The small molecule below binds the protein below.
Small molecule (SMILES): CC(=O)N[C@@H]1[C@@H](O)[C@H](O)[C@@H](CO)O[C@H]1O

Sequence of chain 1.C:
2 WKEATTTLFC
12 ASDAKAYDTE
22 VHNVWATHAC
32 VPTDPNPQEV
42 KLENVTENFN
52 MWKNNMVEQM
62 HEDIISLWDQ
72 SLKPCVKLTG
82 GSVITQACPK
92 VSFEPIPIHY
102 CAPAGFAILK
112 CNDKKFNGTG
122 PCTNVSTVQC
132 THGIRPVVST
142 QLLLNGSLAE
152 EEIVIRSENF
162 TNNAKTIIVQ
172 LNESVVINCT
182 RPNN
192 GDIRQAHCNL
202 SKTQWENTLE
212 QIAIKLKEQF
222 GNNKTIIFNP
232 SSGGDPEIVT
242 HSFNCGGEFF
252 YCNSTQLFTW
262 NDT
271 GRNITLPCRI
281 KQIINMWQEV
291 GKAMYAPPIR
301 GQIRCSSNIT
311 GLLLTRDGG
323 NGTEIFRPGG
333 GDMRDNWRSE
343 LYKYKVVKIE

Binding-site contacts:
Ligand atom C3 contacts residue ASN173 of chain 1.C at 3.8 Å.
Ligand atom N2 contacts residue ASN173 of chain 1.C at 2.9 Å (h-bond).
Ligand atom C5 contacts residue ASN173 of chain 1.C at 3.7 Å.
Ligand atom C7 contacts residue GLU174 of chain 1.C at 3.8 Å.
Ligand atom N2 contacts residue GLU174 of chain 1.C at 3.1 Å (salt-bridge).
Ligand atom C3 contacts residue GLU174 of chain 1.C at 3.8 Å.
Ligand atom C7 contacts residue ASN173 of chain 1.C at 2.9 Å.
Ligand atom O7 contacts residue GLU152 of chain 1.C at 4.4 Å.
Ligand atom C5 contacts residue GLN212 of chain 1.C at 4.5 Å.
Ligand atom C2 contacts residue ASN173 of chain 1.C at 2.4 Å.
Ligand atom O5 contacts residue GLU152 of chain 1.C at 4.1 Å.
Ligand atom C8 contacts residue GLU151 of chain 1.C at 4.3 Å.
Ligand atom N2 contacts residue GLU152 of chain 1.C at 4.4 Å.
Ligand atom C4 contacts residue ASN173 of chain 1.C at 4.2 Å.
Ligand atom C6 contacts residue GLN212 of chain 1.C at 3.5 Å.
Ligand atom O6 contacts residue GLN212 of chain 1.C at 4.4 Å.
Ligand atom C1 contacts residue GLU174 of chain 1.C at 3.9 Å.
Ligand atom O7 contacts residue ASN173 of chain 1.C at 3.1 Å (h-bond).
Ligand atom O5 contacts residue GLU153 of chain 1.C at 4.1 Å.
Ligand atom C2 contacts residue GLU152 of chain 1.C at 4.0 Å.
Ligand atom O6 contacts residue GLU153 of chain 1.C at 3.6 Å.
Ligand atom C7 contacts residue GLU152 of chain 1.C at 4.0 Å.
Ligand atom C1 contacts residue GLU152 of chain 1.C at 3.7 Å.
Ligand atom C2 contacts residue GLU174 of chain 1.C at 3.7 Å.
Ligand atom C1 contacts residue ASN173 of chain 1.C at 1.4 Å.
Ligand atom C8 contacts residue ASN173 of chain 1.C at 3.5 Å.
Ligand atom O7 contacts residue GLU174 of chain 1.C at 3.3 Å.
Ligand atom O5 contacts residue ASN173 of chain 1.C at 2.4 Å (h-bond).
Ligand atom C8 contacts residue GLU152 of chain 1.C at 3.5 Å.